Binding-site contacts:
Ligand atom C25 contacts residue CYS204 of chain 1.A at 3.6 Å (hydrophobic).
Ligand atom O10 contacts residue PHE85 of chain 1.A at 3.7 Å.
Ligand atom C13 contacts residue ILE40 of chain 1.A at 3.6 Å (hydrophobic).
Ligand atom C21 contacts residue VAL114 of chain 1.A at 3.7 Å (hydrophobic).
Ligand atom C15 contacts residue ILE40 of chain 1.A at 3.8 Å (hydrophobic).
Ligand atom C06 contacts residue ALA44 of chain 1.A at 3.9 Å (hydrophobic).
Ligand atom C12 contacts residue PHE85 of chain 1.A at 3.9 Å (hydrophobic).
Ligand atom C05 contacts residue PHE85 of chain 1.A at 3.6 Å (hydrophobic).
Ligand atom O01 contacts residue ASN78 of chain 1.A at 2.8 Å (h-bond).
Ligand atom C24 contacts residue CYS204 of chain 1.A at 3.8 Å (hydrophobic).
Ligand atom O09 contacts residue ALA99 of chain 1.A at 2.6 Å (h-bond).
Ligand atom C21 contacts residue ILE117 of chain 1.A at 3.7 Å (hydrophobic).
Ligand atom O09 contacts residue ARG88 of chain 1.A at 3.5 Å (salt-bridge).
Ligand atom O01 contacts residue CYS204 of chain 1.A at 3.2 Å.
Ligand atom C22 contacts residue ILE40 of chain 1.A at 3.9 Å (hydrophobic).
Ligand atom C19 contacts residue PHE118 of chain 1.A at 3.4 Å (hydrophobic).
Ligand atom O10 contacts residue ALA99 of chain 1.A at 3.5 Å.
Ligand atom C04 contacts residue ALA44 of chain 1.A at 3.7 Å (hydrophobic).
Ligand atom C06 contacts residue PHE85 of chain 1.A at 3.8 Å (hydrophobic).
Ligand atom C11 contacts residue PHE85 of chain 1.A at 3.6 Å (hydrophobic).
Ligand atom O09 contacts residue ALA43 of chain 1.A at 3.2 Å.
Ligand atom C17 contacts residue PHE85 of chain 1.A at 3.9 Å (hydrophobic).
Ligand atom C25 contacts residue ILE40 of chain 1.A at 3.7 Å (hydrophobic).
Ligand atom C21 contacts residue ILE40 of chain 1.A at 3.8 Å (hydrophobic).
Ligand atom C20 contacts residue PHE118 of chain 1.A at 3.9 Å (hydrophobic).
Ligand atom C03 contacts residue ASN78 of chain 1.A at 3.5 Å.
Ligand atom C08 contacts residue ARG88 of chain 1.A at 3.5 Å.
Ligand atom C05 contacts residue ALA44 of chain 1.A at 3.9 Å (hydrophobic).
Ligand atom C11 contacts residue ILE40 of chain 1.A at 3.8 Å (hydrophobic).
Ligand atom C04 contacts residue LEU81 of chain 1.A at 3.7 Å (hydrophobic).
Ligand atom C02 contacts residue ASN78 of chain 1.A at 3.6 Å.
Ligand atom O10 contacts residue GLN47 of chain 1.A at 3.5 Å.
Ligand atom C07 contacts residue PHE85 of chain 1.A at 3.3 Å (hydrophobic).
Ligand atom O09 contacts residue LEU98 of chain 1.A at 3.3 Å.
Ligand atom C15 contacts residue CYS204 of chain 1.A at 3.9 Å (hydrophobic).
Ligand atom C04 contacts residue PHE85 of chain 1.A at 3.9 Å (hydrophobic).
Ligand atom C08 contacts residue ALA99 of chain 1.A at 3.6 Å (hydrophobic).
Ligand atom C20 contacts residue VAL114 of chain 1.A at 3.7 Å (hydrophobic).
Ligand atom C24 contacts residue ILE40 of chain 1.A at 3.5 Å (hydrophobic).
Ligand atom O10 contacts residue ARG88 of chain 1.A at 2.8 Å (salt-bridge).

Sequence of chain 1.A:
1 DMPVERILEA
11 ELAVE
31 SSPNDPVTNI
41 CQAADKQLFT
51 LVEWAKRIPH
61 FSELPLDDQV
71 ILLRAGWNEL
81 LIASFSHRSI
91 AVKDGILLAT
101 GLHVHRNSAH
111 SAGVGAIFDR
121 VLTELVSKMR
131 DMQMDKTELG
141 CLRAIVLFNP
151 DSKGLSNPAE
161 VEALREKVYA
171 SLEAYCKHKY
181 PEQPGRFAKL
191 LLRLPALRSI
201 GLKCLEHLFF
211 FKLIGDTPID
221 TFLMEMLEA

A protein and the small-molecule ligand that binds it are described below.
Small molecule (SMILES): Cc1ccc(-c2ccccc2)cc1-c1cc(/C=C/C(=O)O)ccc1O